Sequence of chain 1.A:
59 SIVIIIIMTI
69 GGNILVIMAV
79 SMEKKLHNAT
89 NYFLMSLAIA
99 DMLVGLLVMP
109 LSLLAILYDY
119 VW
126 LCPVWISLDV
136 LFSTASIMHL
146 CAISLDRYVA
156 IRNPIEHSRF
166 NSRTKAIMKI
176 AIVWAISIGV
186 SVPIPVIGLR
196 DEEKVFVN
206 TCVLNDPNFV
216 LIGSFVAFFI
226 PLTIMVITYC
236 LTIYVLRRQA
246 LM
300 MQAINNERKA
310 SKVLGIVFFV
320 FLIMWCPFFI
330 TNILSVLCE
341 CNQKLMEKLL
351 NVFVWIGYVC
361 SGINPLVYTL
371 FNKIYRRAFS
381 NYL

Binding-site contacts:
Ligand atom C12 contacts residue ALA222 of chain 1.A at 4.5 Å (hydrophobic).
Ligand atom C2 contacts residue TYR358 of chain 1.A at 3.8 Å (hydrophobic).
Ligand atom C2 contacts residue ASP134 of chain 1.A at 3.4 Å.
Ligand atom N1 contacts residue SER138 of chain 1.A at 4.2 Å.
Ligand atom C4 contacts residue PHE327 of chain 1.A at 4.2 Å (hydrophobic).
Ligand atom C10 contacts residue PHE214 of chain 1.A at 4.0 Å (hydrophobic).
Ligand atom C1 contacts residue VAL354 of chain 1.A at 3.6 Å (hydrophobic).
Ligand atom N1 contacts residue ASP134 of chain 1.A at 3.2 Å (salt-bridge).
Ligand atom C5 contacts residue VAL135 of chain 1.A at 3.8 Å (hydrophobic).
Ligand atom C11 contacts residue SER219 of chain 1.A at 3.0 Å.
Ligand atom C4 contacts residue VAL135 of chain 1.A at 4.1 Å (hydrophobic).
Ligand atom C1 contacts residue ASP134 of chain 1.A at 3.6 Å.
Ligand atom O1 contacts residue ASN331 of chain 1.A at 4.2 Å.
Ligand atom C11 contacts residue PHE214 of chain 1.A at 3.6 Å (hydrophobic).
Ligand atom N2 contacts residue THR139 of chain 1.A at 4.1 Å.
Ligand atom N2 contacts residue ALA222 of chain 1.A at 3.7 Å.
Ligand atom C7 contacts residue SER219 of chain 1.A at 4.4 Å.
Ligand atom C6 contacts residue VAL135 of chain 1.A at 3.6 Å (hydrophobic).
Ligand atom C6 contacts residue SER138 of chain 1.A at 3.7 Å.
Ligand atom C7 contacts residue VAL135 of chain 1.A at 4.0 Å (hydrophobic).
Ligand atom C7 contacts residue ALA222 of chain 1.A at 4.4 Å (hydrophobic).
Ligand atom C2 contacts residue SER138 of chain 1.A at 3.8 Å.
Ligand atom C11 contacts residue GLY218 of chain 1.A at 3.8 Å.
Ligand atom C11 contacts residue VAL215 of chain 1.A at 4.2 Å (hydrophobic).
Ligand atom C3 contacts residue VAL135 of chain 1.A at 4.4 Å (hydrophobic).
Ligand atom C8 contacts residue VAL135 of chain 1.A at 4.1 Å (hydrophobic).
Ligand atom N2 contacts residue VAL135 of chain 1.A at 3.4 Å.
Ligand atom C12 contacts residue GLY218 of chain 1.A at 3.5 Å.
Ligand atom C3 contacts residue ASP134 of chain 1.A at 4.1 Å.
Ligand atom C2 contacts residue TRP324 of chain 1.A at 4.4 Å (hydrophobic).
Ligand atom C6 contacts residue THR139 of chain 1.A at 4.3 Å.
Ligand atom C12 contacts residue SER219 of chain 1.A at 3.5 Å.
Ligand atom C9 contacts residue SER219 of chain 1.A at 4.0 Å.
Ligand atom C12 contacts residue PHE214 of chain 1.A at 3.9 Å (hydrophobic).
Ligand atom C10 contacts residue SER219 of chain 1.A at 3.1 Å.
Ligand atom C10 contacts residue VAL215 of chain 1.A at 4.1 Å (hydrophobic).
Ligand atom C1 contacts residue PHE327 of chain 1.A at 3.6 Å (hydrophobic).
Ligand atom C1 contacts residue TYR358 of chain 1.A at 4.4 Å (hydrophobic).
Ligand atom C3 contacts residue SER138 of chain 1.A at 3.5 Å.

A small-molecule ligand and the protein it binds are described below.
Small molecule (SMILES): CN(C)CCc1c[nH]c2cccc(O)c12